The small molecule below binds the protein below.
Small molecule (SMILES): NC(=O)CN1CCCC1=O

Binding-site contacts:
Ligand atom O10 contacts residue SER214 of chain 1.C at 3.8 Å.
Ligand atom O10 contacts residue PZI1 of chain 2.S at 3.8 Å.
Ligand atom C09 contacts residue ASP245 of chain 2.C at 3.4 Å.
Ligand atom C06 contacts residue MET104 of chain 2.C at 3.7 Å (hydrophobic).
Ligand atom C08 contacts residue PZI1 of chain 2.R at 3.2 Å.
Ligand atom C08 contacts residue ASN239 of chain 2.C at 4.2 Å.
Ligand atom C08 contacts residue PHE103 of chain 2.C at 3.4 Å (hydrophobic).
Ligand atom N05 contacts residue PHE103 of chain 2.C at 4.0 Å.
Ligand atom C09 contacts residue ASN239 of chain 2.C at 4.1 Å.
Ligand atom C07 contacts residue PZI1 of chain 2.R at 3.1 Å.
Ligand atom O03 contacts residue MET104 of chain 2.C at 3.2 Å.
Ligand atom O10 contacts residue ASN239 of chain 2.C at 3.5 Å (h-bond).
Ligand atom N05 contacts residue ASP245 of chain 2.C at 3.7 Å.
Ligand atom C08 contacts residue SER214 of chain 1.C at 3.9 Å.
Ligand atom N01 contacts residue TYR32 of chain 2.C at 2.6 Å.
Ligand atom C02 contacts residue MET104 of chain 2.C at 3.5 Å (hydrophobic).
Ligand atom N01 contacts residue LEU247 of chain 2.C at 4.0 Å.
Ligand atom C02 contacts residue LEU244 of chain 2.C at 2.8 Å (hydrophobic).
Ligand atom O03 contacts residue TYR32 of chain 2.C at 2.4 Å (h-bond).
Ligand atom C06 contacts residue PZI1 of chain 2.R at 4.3 Å.
Ligand atom C07 contacts residue SER214 of chain 1.C at 3.0 Å.
Ligand atom C09 contacts residue LEU244 of chain 2.C at 3.8 Å (hydrophobic).
Ligand atom O10 contacts residue ASP245 of chain 2.C at 2.4 Å (salt-bridge).
Ligand atom N01 contacts residue MET104 of chain 2.C at 3.4 Å.
Ligand atom C04 contacts residue ASP245 of chain 2.C at 3.7 Å.
Ligand atom C04 contacts residue LYS248 of chain 2.C at 3.5 Å.
Ligand atom N01 contacts residue LYS248 of chain 2.C at 2.5 Å.
Ligand atom C02 contacts residue LYS248 of chain 2.C at 3.4 Å.
Ligand atom C07 contacts residue MET104 of chain 2.C at 4.1 Å (hydrophobic).
Ligand atom C06 contacts residue PHE103 of chain 2.C at 4.1 Å (hydrophobic).
Ligand atom C06 contacts residue SER105 of chain 2.C at 4.0 Å.
Ligand atom O03 contacts residue PHE103 of chain 2.C at 3.0 Å (h-bond).
Ligand atom C02 contacts residue TYR32 of chain 2.C at 3.0 Å (hydrophobic).
Ligand atom C02 contacts residue PHE103 of chain 2.C at 4.1 Å (hydrophobic).
Ligand atom C09 contacts residue PHE103 of chain 2.C at 4.0 Å (hydrophobic).
Ligand atom N01 contacts residue LEU244 of chain 2.C at 2.5 Å (h-bond).
Ligand atom O10 contacts residue LEU244 of chain 2.C at 4.2 Å.
Ligand atom C04 contacts residue LEU244 of chain 2.C at 3.3 Å (hydrophobic).
Ligand atom C07 contacts residue SER105 of chain 2.C at 4.2 Å.
Ligand atom O03 contacts residue LEU244 of chain 2.C at 3.5 Å (h-bond).

Sequence of chain 1.C:
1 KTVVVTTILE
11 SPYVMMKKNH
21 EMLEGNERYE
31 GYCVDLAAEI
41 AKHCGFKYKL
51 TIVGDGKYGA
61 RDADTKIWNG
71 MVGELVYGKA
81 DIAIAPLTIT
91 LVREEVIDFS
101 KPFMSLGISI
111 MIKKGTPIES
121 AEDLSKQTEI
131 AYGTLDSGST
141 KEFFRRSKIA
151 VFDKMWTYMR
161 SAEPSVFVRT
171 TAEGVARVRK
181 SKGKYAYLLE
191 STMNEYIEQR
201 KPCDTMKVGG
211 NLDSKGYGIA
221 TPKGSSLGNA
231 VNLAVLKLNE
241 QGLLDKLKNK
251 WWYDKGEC

Sequence of chain 2.C:
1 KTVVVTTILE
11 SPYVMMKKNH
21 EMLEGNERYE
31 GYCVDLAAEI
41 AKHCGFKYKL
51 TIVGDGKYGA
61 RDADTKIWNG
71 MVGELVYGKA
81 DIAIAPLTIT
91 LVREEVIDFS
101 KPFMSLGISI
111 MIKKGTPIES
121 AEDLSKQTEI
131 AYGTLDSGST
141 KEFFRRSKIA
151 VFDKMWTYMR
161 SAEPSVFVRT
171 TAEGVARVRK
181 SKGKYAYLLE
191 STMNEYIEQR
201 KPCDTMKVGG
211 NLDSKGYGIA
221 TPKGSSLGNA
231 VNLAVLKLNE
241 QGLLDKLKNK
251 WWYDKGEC